This small molecule binds to this protein.
Small molecule (SMILES): CC(=O)N[C@@H]1[C@@H](O)[C@H](O)[C@@H](CO)O[C@H]1O

Sequence of chain 13.B:
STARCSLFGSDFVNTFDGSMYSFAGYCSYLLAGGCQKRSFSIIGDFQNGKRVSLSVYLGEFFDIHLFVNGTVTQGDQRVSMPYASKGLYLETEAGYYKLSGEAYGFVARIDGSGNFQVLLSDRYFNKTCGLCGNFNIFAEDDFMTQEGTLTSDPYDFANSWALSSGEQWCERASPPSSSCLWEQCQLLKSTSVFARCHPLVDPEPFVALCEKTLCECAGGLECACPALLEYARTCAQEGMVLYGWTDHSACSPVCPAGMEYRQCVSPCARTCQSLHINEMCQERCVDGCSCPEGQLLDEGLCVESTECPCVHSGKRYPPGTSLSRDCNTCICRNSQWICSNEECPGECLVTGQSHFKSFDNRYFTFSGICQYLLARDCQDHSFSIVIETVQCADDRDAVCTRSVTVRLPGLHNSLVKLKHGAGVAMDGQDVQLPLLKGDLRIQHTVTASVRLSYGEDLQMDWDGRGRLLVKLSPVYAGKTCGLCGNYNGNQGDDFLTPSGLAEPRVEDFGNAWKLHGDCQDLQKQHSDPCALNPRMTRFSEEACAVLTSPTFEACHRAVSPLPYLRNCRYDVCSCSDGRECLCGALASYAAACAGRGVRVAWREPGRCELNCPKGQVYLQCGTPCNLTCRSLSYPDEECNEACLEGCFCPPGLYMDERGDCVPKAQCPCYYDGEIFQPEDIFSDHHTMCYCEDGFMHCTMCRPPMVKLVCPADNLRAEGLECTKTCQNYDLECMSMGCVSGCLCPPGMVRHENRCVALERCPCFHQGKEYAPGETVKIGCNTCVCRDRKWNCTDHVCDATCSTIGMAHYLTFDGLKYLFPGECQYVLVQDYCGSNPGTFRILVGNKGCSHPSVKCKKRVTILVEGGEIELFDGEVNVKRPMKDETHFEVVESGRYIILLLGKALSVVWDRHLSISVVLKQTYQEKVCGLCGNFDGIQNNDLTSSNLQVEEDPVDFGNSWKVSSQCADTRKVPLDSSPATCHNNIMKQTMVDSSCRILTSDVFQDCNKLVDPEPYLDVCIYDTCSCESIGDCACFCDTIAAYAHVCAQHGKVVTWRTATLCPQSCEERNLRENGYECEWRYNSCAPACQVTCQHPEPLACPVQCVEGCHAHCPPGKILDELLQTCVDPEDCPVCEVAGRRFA

Binding-site contacts:
Ligand atom C5 contacts residue ASN1147 of chain 13.B at 3.7 Å.
Ligand atom O7 contacts residue ASN1147 of chain 13.B at 3.9 Å.
Ligand atom C4 contacts residue ASN1147 of chain 13.B at 4.2 Å.
Ligand atom C7 contacts residue ASN1147 of chain 13.B at 3.1 Å.
Ligand atom O6 contacts residue HIS1176 of chain 13.B at 3.2 Å (h-bond).
Ligand atom N2 contacts residue ASN1147 of chain 13.B at 2.6 Å (h-bond).
Ligand atom C1 contacts residue ASN1147 of chain 13.B at 1.4 Å.
Ligand atom C3 contacts residue ASN1147 of chain 13.B at 3.8 Å.
Ligand atom C2 contacts residue ASN1147 of chain 13.B at 2.5 Å.
Ligand atom O5 contacts residue ASN1147 of chain 13.B at 2.4 Å (h-bond).
Ligand atom C8 contacts residue ASN1147 of chain 13.B at 3.5 Å.